A small-molecule ligand and the protein it binds are described below.
Small molecule (SMILES): CC(=O)N[C@H]1[C@H](O[C@H]2[C@H](O)[C@@H](NC(C)=O)CO[C@@H]2CO)O[C@H](CO)[C@@H](O[C@@H]2O[C@H](CO[C@H]3O[C@H](CO)[C@@H](O)[C@H](O[C@H]4O[C@H](CO)[C@@H](O)[C@H](O)[C@@H]4O)[C@@H]3O)[C@@H](O)[C@H](O[C@H]3O[C@H](CO)[C@@H](O)[C@H](O)[C@@H]3O)[C@@H]2O)[C@@H]1O

Sequence of chain 1.E:
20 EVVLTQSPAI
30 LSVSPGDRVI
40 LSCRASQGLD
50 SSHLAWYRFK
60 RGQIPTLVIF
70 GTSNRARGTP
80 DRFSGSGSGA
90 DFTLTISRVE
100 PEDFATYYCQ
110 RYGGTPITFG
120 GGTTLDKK

Binding-site contacts:
Ligand atom O5 contacts residue ALA89 of chain 1.E at 3.9 Å.
Ligand atom O3 contacts residue GLY47 of chain 1.E at 3.7 Å.
Ligand atom C3 contacts residue LEU48 of chain 1.E at 4.0 Å (hydrophobic).
Ligand atom O7 contacts residue GLU243 of chain 1.N at 4.0 Å.
Ligand atom O2 contacts residue ALA89 of chain 1.E at 3.4 Å (h-bond).
Ligand atom C3 contacts residue ARG43 of chain 1.E at 3.9 Å.
Ligand atom N2 contacts residue ASN244 of chain 1.N at 2.8 Å (h-bond).
Ligand atom C6 contacts residue SER50 of chain 1.E at 4.0 Å.
Ligand atom O4 contacts residue LEU48 of chain 1.E at 3.6 Å.
Ligand atom O4 contacts residue SER87 of chain 1.E at 3.5 Å.
Ligand atom C6 contacts residue ASP49 of chain 1.E at 4.0 Å.
Ligand atom C7 contacts residue GLY47 of chain 1.E at 3.7 Å.
Ligand atom C2 contacts residue GLY47 of chain 1.E at 3.4 Å.
Ligand atom C1 contacts residue ASN244 of chain 1.N at 1.4 Å.
Ligand atom O5 contacts residue ASN244 of chain 1.N at 2.4 Å (h-bond).
Ligand atom C1 contacts residue THR246 of chain 1.N at 4.0 Å.
Ligand atom O2 contacts residue GLY88 of chain 1.E at 3.6 Å (h-bond).
Ligand atom N2 contacts residue GLY47 of chain 1.E at 2.7 Å (h-bond).
Ligand atom C5 contacts residue ASN244 of chain 1.N at 3.7 Å.
Ligand atom C4 contacts residue ARG43 of chain 1.E at 3.6 Å.
Ligand atom C8 contacts residue GLY47 of chain 1.E at 3.9 Å.
Ligand atom C2 contacts residue ASN244 of chain 1.N at 2.4 Å.
Ligand atom O5 contacts residue GLY88 of chain 1.E at 3.7 Å.
Ligand atom O2 contacts residue ASP90 of chain 1.E at 3.5 Å (salt-bridge).
Ligand atom C3 contacts residue GLY47 of chain 1.E at 3.3 Å.
Ligand atom O3 contacts residue ARG43 of chain 1.E at 3.0 Å (salt-bridge).
Ligand atom C7 contacts residue ASN244 of chain 1.N at 3.2 Å.
Ligand atom O6 contacts residue GLY47 of chain 1.E at 3.8 Å.
Ligand atom O5 contacts residue THR246 of chain 1.N at 3.7 Å.
Ligand atom O4 contacts residue ARG43 of chain 1.E at 3.0 Å (salt-bridge).
Ligand atom C6 contacts residue GLY47 of chain 1.E at 3.5 Å.
Ligand atom C3 contacts residue ASN244 of chain 1.N at 3.7 Å.
Ligand atom C1 contacts residue GLY47 of chain 1.E at 3.7 Å.
Ligand atom O7 contacts residue ASN244 of chain 1.N at 3.2 Å (h-bond).
Ligand atom O6 contacts residue ASP49 of chain 1.E at 3.8 Å.
Ligand atom C8 contacts residue GLN46 of chain 1.E at 3.8 Å.
Ligand atom O2 contacts residue ARG43 of chain 1.E at 3.7 Å.
Ligand atom C5 contacts residue LEU48 of chain 1.E at 4.0 Å (hydrophobic).
Ligand atom C8 contacts residue NAG1 of chain 1.AA at 3.8 Å.
Ligand atom C4 contacts residue ALA89 of chain 1.E at 3.9 Å (hydrophobic).

Sequence of chain 1.N:
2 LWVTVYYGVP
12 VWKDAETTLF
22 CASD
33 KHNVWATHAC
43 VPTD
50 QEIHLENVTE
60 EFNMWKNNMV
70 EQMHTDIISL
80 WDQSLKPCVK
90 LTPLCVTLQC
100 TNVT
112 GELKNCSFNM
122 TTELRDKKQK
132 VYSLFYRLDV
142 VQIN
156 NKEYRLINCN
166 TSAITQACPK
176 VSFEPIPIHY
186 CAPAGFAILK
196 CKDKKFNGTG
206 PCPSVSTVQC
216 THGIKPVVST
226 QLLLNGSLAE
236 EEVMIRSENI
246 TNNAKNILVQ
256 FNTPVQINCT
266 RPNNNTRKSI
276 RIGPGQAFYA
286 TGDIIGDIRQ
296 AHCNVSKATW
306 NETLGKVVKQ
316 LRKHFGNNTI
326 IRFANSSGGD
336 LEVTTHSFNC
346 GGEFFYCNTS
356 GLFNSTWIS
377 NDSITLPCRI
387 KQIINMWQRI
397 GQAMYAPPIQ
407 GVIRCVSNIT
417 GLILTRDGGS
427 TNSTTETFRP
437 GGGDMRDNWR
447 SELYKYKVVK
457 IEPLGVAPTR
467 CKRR